Binding-site contacts:
Ligand atom O7 contacts residue ASN90 of chain 1.A at 3.6 Å (h-bond).
Ligand atom C2 contacts residue ASN90 of chain 1.A at 2.3 Å.
Ligand atom O5 contacts residue ASN90 of chain 1.A at 2.4 Å (h-bond).
Ligand atom C1 contacts residue ASN90 of chain 1.A at 1.4 Å.
Ligand atom C5 contacts residue ASN90 of chain 1.A at 3.7 Å.
Ligand atom C8 contacts residue ASN90 of chain 1.A at 4.5 Å.
Ligand atom C7 contacts residue ASN90 of chain 1.A at 3.4 Å.
Ligand atom C4 contacts residue ASN90 of chain 1.A at 4.2 Å.
Ligand atom N2 contacts residue ASN90 of chain 1.A at 2.8 Å (h-bond).
Ligand atom C3 contacts residue ASN90 of chain 1.A at 3.7 Å.

Sequence of chain 1.A:
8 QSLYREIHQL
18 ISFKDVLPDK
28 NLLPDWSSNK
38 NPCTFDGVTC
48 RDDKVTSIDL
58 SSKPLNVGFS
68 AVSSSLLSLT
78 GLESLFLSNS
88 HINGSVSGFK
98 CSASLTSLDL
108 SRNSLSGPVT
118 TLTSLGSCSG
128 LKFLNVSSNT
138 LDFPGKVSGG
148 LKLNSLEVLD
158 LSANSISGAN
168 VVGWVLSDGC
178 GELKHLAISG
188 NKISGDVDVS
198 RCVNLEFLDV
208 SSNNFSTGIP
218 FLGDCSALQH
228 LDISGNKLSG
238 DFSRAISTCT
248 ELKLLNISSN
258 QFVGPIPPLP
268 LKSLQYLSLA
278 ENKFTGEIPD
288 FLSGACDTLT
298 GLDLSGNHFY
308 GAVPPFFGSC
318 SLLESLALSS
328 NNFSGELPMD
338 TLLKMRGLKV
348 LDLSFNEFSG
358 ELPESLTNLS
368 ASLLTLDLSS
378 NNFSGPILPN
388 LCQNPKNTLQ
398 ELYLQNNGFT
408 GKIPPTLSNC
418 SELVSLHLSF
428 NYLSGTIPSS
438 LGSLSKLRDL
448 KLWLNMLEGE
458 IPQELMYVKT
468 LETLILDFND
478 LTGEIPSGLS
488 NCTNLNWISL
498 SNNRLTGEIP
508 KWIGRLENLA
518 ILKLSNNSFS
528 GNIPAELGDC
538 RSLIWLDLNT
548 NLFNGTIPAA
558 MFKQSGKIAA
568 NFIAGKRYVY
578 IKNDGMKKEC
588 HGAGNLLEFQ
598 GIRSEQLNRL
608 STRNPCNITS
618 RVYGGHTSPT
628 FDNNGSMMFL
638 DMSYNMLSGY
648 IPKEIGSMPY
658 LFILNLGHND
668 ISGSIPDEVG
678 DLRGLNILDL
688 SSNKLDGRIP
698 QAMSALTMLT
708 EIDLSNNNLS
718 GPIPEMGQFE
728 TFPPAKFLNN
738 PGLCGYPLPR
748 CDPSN

The small molecule below binds the protein below.
Small molecule (SMILES): CC(=O)N[C@@H]1[C@@H](O)[C@H](O)[C@@H](CO)O[C@H]1O